Binding-site contacts:
Ligand atom C17 contacts residue LEU99 of chain 1.B at 3.2 Å (hydrophobic).
Ligand atom N1 contacts residue ILE162 of chain 1.B at 3.3 Å.
Ligand atom O1 contacts residue LEU99 of chain 1.B at 3.4 Å (h-bond).
Ligand atom C17 contacts residue GLY100 of chain 1.B at 3.1 Å.
Ligand atom C9 contacts residue MET96 of chain 1.B at 3.5 Å (hydrophobic).
Ligand atom C7 contacts residue ALA50 of chain 1.B at 3.8 Å (hydrophobic).
Ligand atom C12 contacts residue ALA50 of chain 1.B at 3.8 Å (hydrophobic).
Ligand atom N1 contacts residue ILE37 of chain 1.B at 3.8 Å.
Ligand atom C11 contacts residue LEU149 of chain 1.B at 3.8 Å (hydrophobic).
Ligand atom C13 contacts residue GLU97 of chain 1.B at 3.7 Å.
Ligand atom N2 contacts residue ILE37 of chain 1.B at 3.4 Å.
Ligand atom C9 contacts residue LYS52 of chain 1.B at 3.9 Å.
Ligand atom C9 contacts residue MET94 of chain 1.B at 3.8 Å (hydrophobic).
Ligand atom C6 contacts residue ILE37 of chain 1.B at 3.6 Å (hydrophobic).
Ligand atom C6 contacts residue ALA50 of chain 1.B at 3.7 Å (hydrophobic).
Ligand atom C2 contacts residue ILE162 of chain 1.B at 3.6 Å (hydrophobic).
Ligand atom C10 contacts residue MET96 of chain 1.B at 3.8 Å (hydrophobic).
Ligand atom C14 contacts residue LEU149 of chain 1.B at 3.9 Å (hydrophobic).
Ligand atom C1 contacts residue ILE162 of chain 1.B at 3.6 Å (hydrophobic).
Ligand atom C1 contacts residue SER31 of chain 1.B at 3.8 Å.
Ligand atom C8 contacts residue MET96 of chain 1.B at 3.7 Å (hydrophobic).
Ligand atom F1 contacts residue MET96 of chain 1.B at 3.6 Å.
Ligand atom C15 contacts residue LEU149 of chain 1.B at 3.7 Å (hydrophobic).
Ligand atom F1 contacts residue LYS52 of chain 1.B at 3.4 Å.
Ligand atom F1 contacts residue MET94 of chain 1.B at 3.3 Å.
Ligand atom C7 contacts residue MET96 of chain 1.B at 3.7 Å (hydrophobic).
Ligand atom C13 contacts residue MET96 of chain 1.B at 3.9 Å (hydrophobic).
Ligand atom C17 contacts residue LEU149 of chain 1.B at 3.9 Å (hydrophobic).
Ligand atom N2 contacts residue ILE162 of chain 1.B at 3.6 Å.
Ligand atom C4 contacts residue ILE37 of chain 1.B at 3.6 Å (hydrophobic).
Ligand atom C16 contacts residue LEU99 of chain 1.B at 3.3 Å (hydrophobic).
Ligand atom C16 contacts residue LEU98 of chain 1.B at 3.8 Å (hydrophobic).
Ligand atom N3 contacts residue ALA50 of chain 1.B at 3.6 Å.
Ligand atom C13 contacts residue LEU99 of chain 1.B at 3.6 Å (hydrophobic).
Ligand atom C5 contacts residue ILE37 of chain 1.B at 3.5 Å (hydrophobic).
Ligand atom C13 contacts residue ALA50 of chain 1.B at 3.4 Å (hydrophobic).
Ligand atom C12 contacts residue MET96 of chain 1.B at 3.6 Å (hydrophobic).
Ligand atom N3 contacts residue LEU99 of chain 1.B at 3.0 Å (h-bond).
Ligand atom C8 contacts residue LYS52 of chain 1.B at 3.5 Å.
Ligand atom O1 contacts residue GLY100 of chain 1.B at 3.4 Å (h-bond).

A protein and the small-molecule ligand that binds it are described below.
Small molecule (SMILES): Cn1cc(-c2ccnc([C@H]3COCCN3)c2)c(-c2ccc(F)cc2)n1

Sequence of chain 1.B:
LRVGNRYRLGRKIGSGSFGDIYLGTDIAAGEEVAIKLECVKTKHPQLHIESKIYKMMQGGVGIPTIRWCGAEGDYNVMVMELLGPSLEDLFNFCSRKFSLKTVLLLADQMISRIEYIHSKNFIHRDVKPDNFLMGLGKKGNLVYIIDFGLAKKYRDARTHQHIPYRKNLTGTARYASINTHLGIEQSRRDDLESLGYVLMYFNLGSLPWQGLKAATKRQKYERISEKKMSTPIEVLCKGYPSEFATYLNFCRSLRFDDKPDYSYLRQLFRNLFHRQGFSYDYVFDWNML